Binding-site contacts:
Ligand atom CB contacts residue TRP227 of chain 1.A at 3.7 Å (hydrophobic).
Ligand atom CA contacts residue GLN103 of chain 1.A at 4.0 Å.
Ligand atom CA contacts residue TRP227 of chain 1.A at 3.9 Å (hydrophobic).
Ligand atom O contacts residue TRP33 of chain 1.A at 3.8 Å.
Ligand atom CB contacts residue TRP33 of chain 1.A at 3.5 Å (hydrophobic).
Ligand atom N contacts residue TYR168 of chain 1.A at 3.5 Å (h-bond).
Ligand atom CB contacts residue TRP227 of chain 1.A at 3.3 Å (hydrophobic).
Ligand atom O contacts residue TRP33 of chain 1.A at 3.2 Å.
Ligand atom OD2 contacts residue TYR32 of chain 1.A at 3.4 Å.
Ligand atom C contacts residue TRP227 of chain 1.A at 3.8 Å (hydrophobic).
Ligand atom O contacts residue TYR32 of chain 1.A at 3.6 Å.
Ligand atom O contacts residue GLN103 of chain 1.A at 3.1 Å (h-bond).
Ligand atom NH2 contacts residue ASN31 of chain 1.A at 4.0 Å.
Ligand atom CA contacts residue TRP33 of chain 1.A at 3.6 Å (hydrophobic).
Ligand atom C contacts residue TRP33 of chain 1.A at 4.2 Å (hydrophobic).
Ligand atom C contacts residue TRP33 of chain 1.A at 3.5 Å (hydrophobic).
Ligand atom C contacts residue EDO1 of chain 1.E at 4.1 Å.
Ligand atom CG contacts residue TYR32 of chain 1.A at 4.0 Å (hydrophobic).
Ligand atom C contacts residue GLN103 of chain 1.A at 3.9 Å.
Ligand atom N contacts residue TRP33 of chain 1.A at 3.6 Å.
Ligand atom NH1 contacts residue ASN31 of chain 1.A at 3.9 Å.
Ligand atom O contacts residue TRP227 of chain 1.A at 3.6 Å.
Ligand atom OD2 contacts residue TRP33 of chain 1.A at 3.0 Å (h-bond).
Ligand atom CD contacts residue TRP227 of chain 1.A at 3.4 Å (hydrophobic).
Ligand atom CA contacts residue TRP33 of chain 1.A at 4.0 Å (hydrophobic).
Ligand atom N contacts residue TRP227 of chain 1.A at 3.7 Å.
Ligand atom CG2 contacts residue TYR168 of chain 1.A at 3.8 Å (hydrophobic).
Ligand atom CD contacts residue TYR168 of chain 1.A at 3.6 Å (hydrophobic).
Ligand atom CG contacts residue TRP33 of chain 1.A at 3.8 Å (hydrophobic).
Ligand atom CG contacts residue TRP227 of chain 1.A at 4.0 Å (hydrophobic).
Ligand atom C contacts residue TYR32 of chain 1.A at 3.8 Å (hydrophobic).
Ligand atom O contacts residue TYR32 of chain 1.A at 2.9 Å (h-bond).
Ligand atom CA contacts residue EDO1 of chain 1.E at 3.5 Å.
Ligand atom CZ contacts residue ASN31 of chain 1.A at 3.8 Å.
Ligand atom NE contacts residue ASN31 of chain 1.A at 3.6 Å (h-bond).
Ligand atom CD contacts residue TYR32 of chain 1.A at 3.5 Å (hydrophobic).
Ligand atom CD contacts residue ASN31 of chain 1.A at 3.7 Å.
Ligand atom O contacts residue EDO1 of chain 1.E at 3.5 Å.
Ligand atom CB contacts residue TRP232 of chain 1.A at 3.7 Å (hydrophobic).
Ligand atom CG contacts residue TYR168 of chain 1.A at 3.6 Å (hydrophobic).

A protein and the small-molecule ligand that binds it are described below.
Small molecule (SMILES): C[C@H](N)C(=O)N1CCC[C@H]1C(=O)N[C@@H](CC(=O)O)C(=O)N[C@H](C(=O)N[C@@H](CCCN=C(N)N)C(=O)N1CCC[C@H]1C=O)[C@@H](C)O

Sequence of chain 1.A:
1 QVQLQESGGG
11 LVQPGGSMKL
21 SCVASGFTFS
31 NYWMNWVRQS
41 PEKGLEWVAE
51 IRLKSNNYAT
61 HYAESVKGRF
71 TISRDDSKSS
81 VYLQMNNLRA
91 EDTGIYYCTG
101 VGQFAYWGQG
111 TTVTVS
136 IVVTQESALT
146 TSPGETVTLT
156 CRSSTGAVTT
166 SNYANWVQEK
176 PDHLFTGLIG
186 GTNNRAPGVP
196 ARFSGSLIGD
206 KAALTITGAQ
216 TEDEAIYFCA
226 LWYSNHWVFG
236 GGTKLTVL